Binding-site contacts:
Ligand atom C7 contacts residue ASN36 of chain 1.A at 3.2 Å.
Ligand atom O5 contacts residue ASN36 of chain 1.A at 2.5 Å (h-bond).
Ligand atom C3 contacts residue ASN36 of chain 1.A at 3.9 Å.
Ligand atom O7 contacts residue ASN36 of chain 1.A at 3.0 Å (h-bond).
Ligand atom C2 contacts residue ASN36 of chain 1.A at 2.5 Å.
Ligand atom C1 contacts residue ASN36 of chain 1.A at 1.4 Å.
Ligand atom C5 contacts residue ASN36 of chain 1.A at 3.7 Å.
Ligand atom O5 contacts residue GLN28 of chain 1.A at 4.3 Å.
Ligand atom C4 contacts residue ASN36 of chain 1.A at 4.3 Å.
Ligand atom C8 contacts residue LYS35 of chain 1.A at 4.3 Å.
Ligand atom N2 contacts residue ASN36 of chain 1.A at 3.0 Å (h-bond).
Ligand atom C8 contacts residue ASN36 of chain 1.A at 4.4 Å.

This small molecule binds to this protein.
Small molecule (SMILES): CC(=O)N[C@@H]1[C@@H](O)[C@H](O)[C@@H](CO)O[C@H]1O

Sequence of chain 1.A:
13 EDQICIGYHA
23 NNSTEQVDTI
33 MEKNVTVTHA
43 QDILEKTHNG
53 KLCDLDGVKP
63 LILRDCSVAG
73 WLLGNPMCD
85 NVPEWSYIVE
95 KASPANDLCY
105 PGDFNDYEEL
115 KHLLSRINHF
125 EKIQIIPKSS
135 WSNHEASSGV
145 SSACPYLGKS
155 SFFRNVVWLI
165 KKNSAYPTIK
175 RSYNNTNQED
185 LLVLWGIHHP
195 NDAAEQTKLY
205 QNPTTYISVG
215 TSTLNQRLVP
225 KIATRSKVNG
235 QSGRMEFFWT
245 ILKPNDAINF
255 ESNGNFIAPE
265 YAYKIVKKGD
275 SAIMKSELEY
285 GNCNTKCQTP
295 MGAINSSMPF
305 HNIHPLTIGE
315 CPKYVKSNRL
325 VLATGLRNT